The small molecule below binds the protein below.
Small molecule (SMILES): CC(=O)N[C@@H]1[C@@H](O)[C@H](O)[C@@H](CO)O[C@H]1O

Sequence of chain 1.B:
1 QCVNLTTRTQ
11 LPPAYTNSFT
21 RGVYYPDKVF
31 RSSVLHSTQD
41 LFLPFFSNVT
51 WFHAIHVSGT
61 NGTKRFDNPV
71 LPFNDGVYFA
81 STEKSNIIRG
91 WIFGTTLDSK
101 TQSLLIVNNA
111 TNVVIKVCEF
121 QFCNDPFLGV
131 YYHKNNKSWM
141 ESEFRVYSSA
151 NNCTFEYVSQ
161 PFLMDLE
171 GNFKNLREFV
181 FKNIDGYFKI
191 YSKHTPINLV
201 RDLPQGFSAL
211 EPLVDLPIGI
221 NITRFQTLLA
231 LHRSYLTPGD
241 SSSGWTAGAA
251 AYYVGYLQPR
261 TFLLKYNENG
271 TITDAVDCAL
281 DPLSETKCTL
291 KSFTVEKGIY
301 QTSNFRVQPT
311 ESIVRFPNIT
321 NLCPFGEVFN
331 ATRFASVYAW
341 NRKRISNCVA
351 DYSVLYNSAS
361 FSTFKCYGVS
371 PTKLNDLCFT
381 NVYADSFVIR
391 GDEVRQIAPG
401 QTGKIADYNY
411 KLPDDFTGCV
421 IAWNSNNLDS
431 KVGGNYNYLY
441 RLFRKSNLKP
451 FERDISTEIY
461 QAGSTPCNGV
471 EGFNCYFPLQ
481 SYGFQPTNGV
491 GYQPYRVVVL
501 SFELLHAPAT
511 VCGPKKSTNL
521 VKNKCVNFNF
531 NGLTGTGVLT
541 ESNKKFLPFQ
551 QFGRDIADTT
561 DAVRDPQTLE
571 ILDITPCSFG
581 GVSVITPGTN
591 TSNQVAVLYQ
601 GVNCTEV

Sequence of chain 1.A:
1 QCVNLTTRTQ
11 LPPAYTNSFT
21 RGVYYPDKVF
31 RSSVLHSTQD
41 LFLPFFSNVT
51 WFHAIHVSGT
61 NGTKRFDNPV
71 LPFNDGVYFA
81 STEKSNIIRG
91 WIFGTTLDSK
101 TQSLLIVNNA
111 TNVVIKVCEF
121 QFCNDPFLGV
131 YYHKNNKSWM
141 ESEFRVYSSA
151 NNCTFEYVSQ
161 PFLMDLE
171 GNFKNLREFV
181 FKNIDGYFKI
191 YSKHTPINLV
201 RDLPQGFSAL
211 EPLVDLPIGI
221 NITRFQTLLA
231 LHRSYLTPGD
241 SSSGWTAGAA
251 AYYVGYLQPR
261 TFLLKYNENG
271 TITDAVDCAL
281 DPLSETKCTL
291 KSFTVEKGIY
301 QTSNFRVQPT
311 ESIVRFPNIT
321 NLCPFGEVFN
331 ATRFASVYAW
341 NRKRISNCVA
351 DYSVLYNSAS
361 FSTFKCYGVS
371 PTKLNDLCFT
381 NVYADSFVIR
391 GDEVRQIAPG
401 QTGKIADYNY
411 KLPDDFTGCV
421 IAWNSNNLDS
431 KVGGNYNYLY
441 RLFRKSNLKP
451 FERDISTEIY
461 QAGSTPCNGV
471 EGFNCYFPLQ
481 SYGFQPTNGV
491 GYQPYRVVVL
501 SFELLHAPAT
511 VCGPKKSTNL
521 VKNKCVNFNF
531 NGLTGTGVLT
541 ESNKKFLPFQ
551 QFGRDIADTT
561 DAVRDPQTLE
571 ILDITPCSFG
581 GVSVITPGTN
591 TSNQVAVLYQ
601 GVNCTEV

Binding-site contacts:
Ligand atom C7 contacts residue GLU452 of chain 1.A at 3.6 Å.
Ligand atom O5 contacts residue ASN221 of chain 1.B at 2.4 Å (h-bond).
Ligand atom C5 contacts residue THR223 of chain 1.B at 4.2 Å.
Ligand atom O7 contacts residue ARG453 of chain 1.A at 4.4 Å.
Ligand atom C1 contacts residue THR223 of chain 1.B at 4.2 Å.
Ligand atom C5 contacts residue ASN221 of chain 1.B at 3.7 Å.
Ligand atom C3 contacts residue ASN221 of chain 1.B at 3.7 Å.
Ligand atom C8 contacts residue GLU452 of chain 1.A at 3.6 Å.
Ligand atom C8 contacts residue ASN221 of chain 1.B at 4.1 Å.
Ligand atom O5 contacts residue THR95 of chain 1.B at 3.8 Å.
Ligand atom O7 contacts residue GLU452 of chain 1.A at 3.1 Å (salt-bridge).
Ligand atom O7 contacts residue ASN221 of chain 1.B at 3.4 Å (h-bond).
Ligand atom C1 contacts residue THR95 of chain 1.B at 4.2 Å.
Ligand atom C1 contacts residue ASN221 of chain 1.B at 1.4 Å.
Ligand atom C4 contacts residue ASN221 of chain 1.B at 4.2 Å.
Ligand atom C7 contacts residue ASN221 of chain 1.B at 3.2 Å.
Ligand atom O6 contacts residue THR95 of chain 1.B at 3.9 Å.
Ligand atom C2 contacts residue ASN221 of chain 1.B at 2.3 Å.
Ligand atom N2 contacts residue ASN221 of chain 1.B at 2.6 Å (h-bond).
Ligand atom O6 contacts residue THR223 of chain 1.B at 4.2 Å.
Ligand atom O5 contacts residue THR223 of chain 1.B at 4.1 Å.